This small molecule binds to this protein.
Small molecule (SMILES): CC(=O)N[C@H]1[C@H](O[C@H]2[C@H](O)[C@@H](NC(C)=O)CO[C@@H]2CO)O[C@H](CO)[C@@H](O)[C@@H]1O

Sequence of chain 1.D:
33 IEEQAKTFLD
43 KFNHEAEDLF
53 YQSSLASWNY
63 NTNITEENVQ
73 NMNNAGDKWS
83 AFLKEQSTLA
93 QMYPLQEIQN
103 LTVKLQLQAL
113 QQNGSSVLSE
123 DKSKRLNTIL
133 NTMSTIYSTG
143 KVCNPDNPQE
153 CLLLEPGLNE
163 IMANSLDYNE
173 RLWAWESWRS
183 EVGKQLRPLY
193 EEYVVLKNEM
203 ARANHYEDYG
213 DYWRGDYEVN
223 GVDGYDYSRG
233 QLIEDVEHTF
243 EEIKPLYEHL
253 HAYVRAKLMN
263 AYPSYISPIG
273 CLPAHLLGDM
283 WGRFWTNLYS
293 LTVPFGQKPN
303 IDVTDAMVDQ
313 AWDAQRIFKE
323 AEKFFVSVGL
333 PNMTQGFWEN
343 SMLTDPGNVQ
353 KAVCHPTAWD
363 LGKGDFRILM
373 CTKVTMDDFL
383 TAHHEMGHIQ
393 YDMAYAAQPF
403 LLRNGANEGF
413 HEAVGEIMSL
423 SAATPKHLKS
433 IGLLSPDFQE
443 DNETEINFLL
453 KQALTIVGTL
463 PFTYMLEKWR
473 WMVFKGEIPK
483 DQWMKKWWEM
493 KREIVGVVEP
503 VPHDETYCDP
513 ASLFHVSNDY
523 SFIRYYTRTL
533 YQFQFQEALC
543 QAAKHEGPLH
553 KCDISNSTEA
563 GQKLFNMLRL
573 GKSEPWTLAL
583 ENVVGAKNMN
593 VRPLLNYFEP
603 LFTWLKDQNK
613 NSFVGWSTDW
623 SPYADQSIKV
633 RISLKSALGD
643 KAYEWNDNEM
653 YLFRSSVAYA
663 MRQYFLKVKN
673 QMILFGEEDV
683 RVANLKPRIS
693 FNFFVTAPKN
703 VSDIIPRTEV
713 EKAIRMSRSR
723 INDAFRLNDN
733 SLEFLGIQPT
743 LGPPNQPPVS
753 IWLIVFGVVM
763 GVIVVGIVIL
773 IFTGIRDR

Binding-site contacts:
Ligand atom O7 contacts residue ASN558 of chain 1.D at 4.0 Å.
Ligand atom C5 contacts residue ASN558 of chain 1.D at 3.7 Å.
Ligand atom C8 contacts residue LYS325 of chain 1.D at 3.4 Å.
Ligand atom C2 contacts residue ASN558 of chain 1.D at 2.4 Å.
Ligand atom C6 contacts residue LYS325 of chain 1.D at 4.1 Å.
Ligand atom O7 contacts residue LYS325 of chain 1.D at 4.0 Å.
Ligand atom C4 contacts residue ASN558 of chain 1.D at 4.3 Å.
Ligand atom C7 contacts residue LYS325 of chain 1.D at 4.0 Å.
Ligand atom O5 contacts residue ASN558 of chain 1.D at 2.5 Å (h-bond).
Ligand atom N2 contacts residue ASN558 of chain 1.D at 2.8 Å (h-bond).
Ligand atom C1 contacts residue ASN558 of chain 1.D at 1.4 Å.
Ligand atom C7 contacts residue ASN558 of chain 1.D at 3.5 Å.
Ligand atom C3 contacts residue ASN558 of chain 1.D at 3.7 Å.